Sequence of chain 34.A:
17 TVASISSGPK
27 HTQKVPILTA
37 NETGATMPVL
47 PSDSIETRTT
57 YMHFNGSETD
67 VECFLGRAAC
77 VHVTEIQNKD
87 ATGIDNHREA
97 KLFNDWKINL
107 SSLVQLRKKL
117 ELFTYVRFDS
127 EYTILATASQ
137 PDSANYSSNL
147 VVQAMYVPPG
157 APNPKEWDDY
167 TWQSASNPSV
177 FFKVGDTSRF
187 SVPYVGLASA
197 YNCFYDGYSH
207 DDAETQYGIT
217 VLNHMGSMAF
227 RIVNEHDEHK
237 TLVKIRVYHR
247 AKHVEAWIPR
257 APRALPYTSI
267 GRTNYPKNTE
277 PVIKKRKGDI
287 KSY

Sequence of chain 34.C:
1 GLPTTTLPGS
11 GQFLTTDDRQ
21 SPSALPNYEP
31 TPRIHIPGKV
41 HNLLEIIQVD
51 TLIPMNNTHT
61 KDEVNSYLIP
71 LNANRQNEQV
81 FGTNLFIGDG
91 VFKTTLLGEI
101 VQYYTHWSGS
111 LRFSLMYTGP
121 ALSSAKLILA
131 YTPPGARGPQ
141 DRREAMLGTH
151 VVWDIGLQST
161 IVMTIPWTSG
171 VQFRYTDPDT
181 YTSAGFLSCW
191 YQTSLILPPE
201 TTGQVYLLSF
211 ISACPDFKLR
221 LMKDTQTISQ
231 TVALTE

Binding-site contacts:
Ligand atom C6B contacts residue ILE104 of chain 34.A at 3.6 Å (hydrophobic).
Ligand atom C1C contacts residue LEU106 of chain 34.A at 3.8 Å (hydrophobic).
Ligand atom O1 contacts residue MET221 of chain 34.A at 3.9 Å.
Ligand atom N3A contacts residue ALA24 of chain 34.C at 3.8 Å.
Ligand atom C1C contacts residue TYR128 of chain 34.A at 3.7 Å (hydrophobic).
Ligand atom C4C contacts residue VAL188 of chain 34.A at 3.7 Å (hydrophobic).
Ligand atom C4 contacts residue LEU106 of chain 34.A at 3.9 Å (hydrophobic).
Ligand atom C5B contacts residue PHE186 of chain 34.A at 3.9 Å (hydrophobic).
Ligand atom C2A contacts residue PHE186 of chain 34.A at 3.3 Å (hydrophobic).
Ligand atom C5C contacts residue VAL191 of chain 34.A at 3.8 Å (hydrophobic).
Ligand atom C2A contacts residue TYR152 of chain 34.A at 3.6 Å (hydrophobic).
Ligand atom C3 contacts residue ASN219 of chain 34.A at 4.0 Å.
Ligand atom O1A contacts residue PHE186 of chain 34.A at 3.0 Å.
Ligand atom N2 contacts residue ASN219 of chain 34.A at 3.8 Å.
Ligand atom C31 contacts residue ASN219 of chain 34.A at 3.3 Å.
Ligand atom N3A contacts residue TYR152 of chain 34.A at 3.5 Å.
Ligand atom C4B contacts residue PHE186 of chain 34.A at 3.6 Å (hydrophobic).
Ligand atom C4A contacts residue PRO174 of chain 34.A at 3.1 Å (hydrophobic).
Ligand atom C6B contacts residue TYR128 of chain 34.A at 3.3 Å (hydrophobic).
Ligand atom O1B contacts residue ILE104 of chain 34.A at 3.9 Å.
Ligand atom C5A contacts residue PHE186 of chain 34.A at 3.5 Å (hydrophobic).
Ligand atom C3B contacts residue TYR152 of chain 34.A at 3.7 Å (hydrophobic).
Ligand atom C4B contacts residue TYR152 of chain 34.A at 3.8 Å (hydrophobic).
Ligand atom C4 contacts residue TYR197 of chain 34.A at 3.8 Å (hydrophobic).
Ligand atom C3C contacts residue TYR128 of chain 34.A at 3.4 Å (hydrophobic).
Ligand atom C5 contacts residue LEU106 of chain 34.A at 3.8 Å (hydrophobic).
Ligand atom O1B contacts residue TYR128 of chain 34.A at 3.4 Å (h-bond).
Ligand atom N3A contacts residue PHE186 of chain 34.A at 4.0 Å.
Ligand atom C5A contacts residue VAL176 of chain 34.A at 3.6 Å (hydrophobic).
Ligand atom C2C contacts residue TYR197 of chain 34.A at 3.7 Å (hydrophobic).
Ligand atom N3A contacts residue PRO174 of chain 34.A at 3.7 Å.
Ligand atom C5B contacts residue MET224 of chain 34.A at 3.8 Å (hydrophobic).
Ligand atom O1 contacts residue LEU106 of chain 34.A at 3.7 Å.
Ligand atom C1B contacts residue VAL188 of chain 34.A at 3.8 Å (hydrophobic).
Ligand atom C4C contacts residue VAL191 of chain 34.A at 3.0 Å (hydrophobic).
Ligand atom C3B contacts residue VAL188 of chain 34.A at 3.8 Å (hydrophobic).
Ligand atom N2 contacts residue LEU106 of chain 34.A at 3.8 Å.
Ligand atom C2B contacts residue VAL188 of chain 34.A at 3.5 Å (hydrophobic).
Ligand atom C1B contacts residue TYR128 of chain 34.A at 3.6 Å (hydrophobic).
Ligand atom C1B contacts residue ILE104 of chain 34.A at 4.0 Å (hydrophobic).

The protein below binds the small molecule below.
Small molecule (SMILES): Cc1cc(CCCCCOc2ccc(C3=NCCO3)cc2)on1